Binding-site contacts:
Ligand atom C8 contacts residue PHE348 of chain 1.B at 3.4 Å (hydrophobic).
Ligand atom O7 contacts residue ASN349 of chain 1.B at 3.8 Å.
Ligand atom O7 contacts residue GLY345 of chain 1.B at 4.3 Å.
Ligand atom N2 contacts residue ASN349 of chain 1.B at 2.8 Å (h-bond).
Ligand atom C7 contacts residue PHE348 of chain 1.B at 4.3 Å (hydrophobic).
Ligand atom C4 contacts residue ASN349 of chain 1.B at 4.2 Å.
Ligand atom C5 contacts residue ASN349 of chain 1.B at 3.7 Å.
Ligand atom C3 contacts residue ASN349 of chain 1.B at 3.6 Å.
Ligand atom O5 contacts residue ASN349 of chain 1.B at 2.4 Å (h-bond).
Ligand atom C7 contacts residue ASN349 of chain 1.B at 3.5 Å.
Ligand atom C2 contacts residue ASN349 of chain 1.B at 2.4 Å.
Ligand atom C1 contacts residue ASN349 of chain 1.B at 1.4 Å.

A protein and the small-molecule ligand that binds it are described below.
Small molecule (SMILES): CC(=O)N[C@H]1[C@H](O[C@H]2[C@H](O)[C@@H](NC(C)=O)CO[C@@H]2CO)O[C@H](CO)[C@@H](O[C@@H]2O[C@H](CO)[C@@H](O)[C@H](O)[C@@H]2O)[C@@H]1O

Sequence of chain 1.B:
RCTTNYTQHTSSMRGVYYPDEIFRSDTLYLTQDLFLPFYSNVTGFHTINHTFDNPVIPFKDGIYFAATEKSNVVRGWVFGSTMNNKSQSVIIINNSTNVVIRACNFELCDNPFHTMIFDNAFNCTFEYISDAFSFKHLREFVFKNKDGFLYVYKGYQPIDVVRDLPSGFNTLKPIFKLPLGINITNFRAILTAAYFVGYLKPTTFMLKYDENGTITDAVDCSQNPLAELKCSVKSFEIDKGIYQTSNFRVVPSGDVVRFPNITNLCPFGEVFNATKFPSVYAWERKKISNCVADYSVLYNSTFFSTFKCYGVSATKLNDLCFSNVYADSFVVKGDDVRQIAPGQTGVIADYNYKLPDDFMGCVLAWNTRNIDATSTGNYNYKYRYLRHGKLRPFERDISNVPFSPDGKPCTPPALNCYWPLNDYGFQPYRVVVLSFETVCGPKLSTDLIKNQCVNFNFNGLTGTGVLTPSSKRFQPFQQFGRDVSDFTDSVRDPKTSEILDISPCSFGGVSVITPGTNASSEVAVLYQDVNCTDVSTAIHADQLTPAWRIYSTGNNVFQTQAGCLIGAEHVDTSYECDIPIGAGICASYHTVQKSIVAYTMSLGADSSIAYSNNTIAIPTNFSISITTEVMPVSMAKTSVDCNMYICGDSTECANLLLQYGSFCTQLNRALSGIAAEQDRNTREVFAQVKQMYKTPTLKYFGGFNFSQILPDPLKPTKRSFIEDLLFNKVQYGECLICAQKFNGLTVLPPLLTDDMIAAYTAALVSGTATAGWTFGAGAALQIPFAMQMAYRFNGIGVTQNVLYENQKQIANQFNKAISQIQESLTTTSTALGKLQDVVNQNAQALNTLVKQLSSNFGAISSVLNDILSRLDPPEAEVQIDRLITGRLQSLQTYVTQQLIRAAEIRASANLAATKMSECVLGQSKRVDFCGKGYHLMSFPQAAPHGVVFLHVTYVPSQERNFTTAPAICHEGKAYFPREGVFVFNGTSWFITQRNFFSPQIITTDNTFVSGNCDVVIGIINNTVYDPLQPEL